Sequence of chain 1.E:
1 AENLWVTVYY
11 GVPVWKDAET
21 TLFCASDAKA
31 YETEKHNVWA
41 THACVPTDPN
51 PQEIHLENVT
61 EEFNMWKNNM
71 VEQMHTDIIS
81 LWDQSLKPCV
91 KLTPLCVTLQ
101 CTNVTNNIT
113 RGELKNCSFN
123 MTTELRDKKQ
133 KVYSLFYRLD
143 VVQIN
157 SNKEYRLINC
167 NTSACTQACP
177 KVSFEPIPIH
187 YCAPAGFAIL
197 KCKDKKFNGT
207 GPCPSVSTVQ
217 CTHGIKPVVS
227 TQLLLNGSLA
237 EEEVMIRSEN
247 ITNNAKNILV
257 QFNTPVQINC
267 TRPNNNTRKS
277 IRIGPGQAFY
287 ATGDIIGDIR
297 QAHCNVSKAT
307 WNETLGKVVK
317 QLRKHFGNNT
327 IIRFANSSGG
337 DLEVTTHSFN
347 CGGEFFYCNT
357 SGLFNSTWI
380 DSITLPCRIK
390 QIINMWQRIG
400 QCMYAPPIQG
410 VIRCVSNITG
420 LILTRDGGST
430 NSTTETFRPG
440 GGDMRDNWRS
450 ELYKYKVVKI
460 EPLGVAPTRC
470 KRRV

Binding-site contacts:
Ligand atom C7 contacts residue ASN103 of chain 1.E at 3.2 Å.
Ligand atom O7 contacts residue ASN103 of chain 1.E at 3.0 Å (h-bond).
Ligand atom C3 contacts residue ASN103 of chain 1.E at 3.8 Å.
Ligand atom C2 contacts residue ASN103 of chain 1.E at 2.5 Å.
Ligand atom C1 contacts residue ASN103 of chain 1.E at 1.4 Å.
Ligand atom C4 contacts residue ASN103 of chain 1.E at 4.3 Å.
Ligand atom O5 contacts residue LYS117 of chain 1.E at 4.5 Å.
Ligand atom C1 contacts residue LYS117 of chain 1.E at 4.2 Å.
Ligand atom O5 contacts residue ASN103 of chain 1.E at 2.3 Å (h-bond).
Ligand atom C8 contacts residue ASN103 of chain 1.E at 4.4 Å.
Ligand atom C5 contacts residue ASN103 of chain 1.E at 3.7 Å.
Ligand atom N2 contacts residue ASN103 of chain 1.E at 3.0 Å (h-bond).

The small molecule below binds the protein below.
Small molecule (SMILES): CC(=O)N[C@H]1[C@H](O[C@H]2[C@H](O)[C@@H](NC(C)=O)CO[C@@H]2CO)O[C@H](CO)[C@@H](O)[C@@H]1O